This protein binds this small molecule.
Small molecule (SMILES): O=c1ccn([C@@H]2O[C@H](COP(=O)=O)[C@@H](O)[C@H]2O)c(=O)[nH]1.O=c1ccn([C@@H]2O[C@H](CO[P](=O)(O)O[C@H]3[C@@H](O)[C@H](n4ccc(=O)[nH]c4=O)O[C@@H]3CO[P](=O)(O)O[C@H]3[C@@H](O)[C@H](n4ccc(=O)[nH]c4=O)O[C@@H]3COP(=O)=O)[C@@H](O)[C@H]2O)c(=O)[nH]1

Sequence of chain 1.C:
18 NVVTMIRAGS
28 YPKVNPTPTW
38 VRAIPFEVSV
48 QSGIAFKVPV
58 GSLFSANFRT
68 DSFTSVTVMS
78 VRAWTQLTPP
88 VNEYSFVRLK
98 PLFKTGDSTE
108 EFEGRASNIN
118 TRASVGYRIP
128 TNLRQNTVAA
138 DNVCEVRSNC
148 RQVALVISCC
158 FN

Sequence of chain 1.EA:
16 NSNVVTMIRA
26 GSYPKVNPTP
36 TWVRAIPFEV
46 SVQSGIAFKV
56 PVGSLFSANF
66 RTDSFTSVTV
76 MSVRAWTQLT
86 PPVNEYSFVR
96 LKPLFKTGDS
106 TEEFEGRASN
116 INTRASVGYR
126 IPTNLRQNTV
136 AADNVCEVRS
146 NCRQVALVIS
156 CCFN

Sequence of chain 3.FA:
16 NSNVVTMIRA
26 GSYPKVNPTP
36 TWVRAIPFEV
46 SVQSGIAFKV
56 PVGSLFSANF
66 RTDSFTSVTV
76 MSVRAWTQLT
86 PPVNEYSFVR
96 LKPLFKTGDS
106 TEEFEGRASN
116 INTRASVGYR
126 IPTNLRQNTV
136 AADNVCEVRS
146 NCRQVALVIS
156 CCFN

Sequence of chain 3.BA:
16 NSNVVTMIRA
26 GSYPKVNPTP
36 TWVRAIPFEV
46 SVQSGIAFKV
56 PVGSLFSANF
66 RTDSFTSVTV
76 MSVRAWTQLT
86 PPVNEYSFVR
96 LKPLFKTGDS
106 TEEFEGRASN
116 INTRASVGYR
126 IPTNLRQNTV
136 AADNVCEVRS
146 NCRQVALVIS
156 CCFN

Binding-site contacts:
Ligand atom C5' contacts residue THR21 of chain 1.C at 4.0 Å.
Ligand atom C5' contacts residue ILE23 of chain 1.EA at 3.7 Å (hydrophobic).
Ligand atom O2' contacts residue ASN18 of chain 1.C at 4.1 Å.
Ligand atom O3' contacts residue THR36 of chain 1.EA at 3.7 Å.
Ligand atom C2' contacts residue ARG125 of chain 3.FA at 3.8 Å.
Ligand atom OP2 contacts residue ARG125 of chain 3.BA at 3.3 Å (salt-bridge).
Ligand atom O4 contacts residue VAL38 of chain 3.FA at 3.6 Å.
Ligand atom P contacts residue ARG79 of chain 3.FA at 4.2 Å.
Ligand atom OP1 contacts residue VAL38 of chain 1.EA at 3.9 Å.
Ligand atom C5' contacts residue SER77 of chain 3.FA at 3.4 Å.
Ligand atom C3' contacts residue ILE23 of chain 1.EA at 4.1 Å (hydrophobic).
Ligand atom O2' contacts residue ARG125 of chain 3.FA at 3.0 Å (salt-bridge).
Ligand atom O3' contacts residue ILE23 of chain 1.EA at 3.2 Å.
Ligand atom O5' contacts residue ASN18 of chain 1.C at 3.3 Å (h-bond).
Ligand atom O2 contacts residue VAL38 of chain 3.FA at 3.5 Å (h-bond).
Ligand atom O2 contacts residue THR21 of chain 1.C at 4.2 Å.
Ligand atom P contacts residue ASN18 of chain 1.C at 3.6 Å.
Ligand atom C3' contacts residue THR36 of chain 1.EA at 4.1 Å.
Ligand atom OP2 contacts residue VAL19 of chain 1.C at 3.1 Å.
Ligand atom OP2 contacts residue THR36 of chain 1.EA at 3.7 Å.
Ligand atom C5' contacts residue ASN18 of chain 1.C at 3.9 Å.
Ligand atom OP1 contacts residue ASN129 of chain 3.BA at 4.2 Å.
Ligand atom OP1 contacts residue ASN18 of chain 1.C at 2.9 Å (h-bond).
Ligand atom C2' contacts residue THR21 of chain 1.C at 4.0 Å.
Ligand atom O2' contacts residue ARG131 of chain 3.FA at 3.4 Å (salt-bridge).
Ligand atom C3' contacts residue THR21 of chain 1.C at 4.1 Å.
Ligand atom C4' contacts residue ILE23 of chain 1.EA at 4.1 Å (hydrophobic).
Ligand atom C4' contacts residue SER77 of chain 3.FA at 3.4 Å.
Ligand atom OP1 contacts residue ARG79 of chain 3.FA at 3.4 Å.
Ligand atom C2 contacts residue VAL38 of chain 3.FA at 3.5 Å (hydrophobic).
Ligand atom O4' contacts residue THR36 of chain 1.EA at 4.0 Å.
Ligand atom OP1 contacts residue ILE23 of chain 1.EA at 3.6 Å.
Ligand atom O5' contacts residue THR36 of chain 1.EA at 3.9 Å.
Ligand atom O3' contacts residue SER77 of chain 3.FA at 4.2 Å.
Ligand atom C4 contacts residue VAL38 of chain 3.FA at 3.6 Å (hydrophobic).
Ligand atom C4' contacts residue THR36 of chain 1.EA at 3.5 Å.
Ligand atom O3' contacts residue PRO35 of chain 1.EA at 3.5 Å.
Ligand atom O3' contacts residue ARG125 of chain 3.FA at 3.1 Å.
Ligand atom N3 contacts residue VAL38 of chain 3.FA at 2.8 Å (h-bond).
Ligand atom O4' contacts residue SER77 of chain 3.FA at 4.2 Å.